The small molecule below binds the protein below.
Small molecule (SMILES): O=c1ccc2cccc(O)c2o1

Sequence of chain 2.A:
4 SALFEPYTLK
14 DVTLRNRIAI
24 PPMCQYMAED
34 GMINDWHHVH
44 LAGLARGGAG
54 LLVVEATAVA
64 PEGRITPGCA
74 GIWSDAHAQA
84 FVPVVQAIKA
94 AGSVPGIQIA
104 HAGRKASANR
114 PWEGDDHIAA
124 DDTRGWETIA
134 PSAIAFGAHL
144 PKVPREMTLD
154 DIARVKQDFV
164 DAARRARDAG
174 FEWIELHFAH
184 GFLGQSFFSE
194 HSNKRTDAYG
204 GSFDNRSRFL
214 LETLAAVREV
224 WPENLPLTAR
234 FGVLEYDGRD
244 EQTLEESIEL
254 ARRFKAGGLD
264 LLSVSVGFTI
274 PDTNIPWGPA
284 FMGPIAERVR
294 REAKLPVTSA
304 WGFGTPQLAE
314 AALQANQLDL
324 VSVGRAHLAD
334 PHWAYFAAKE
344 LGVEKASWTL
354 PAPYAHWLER

Binding-site contacts:
Ligand atom C4 contacts residue TRP360 of chain 2.A at 4.3 Å (hydrophobic).
Ligand atom C2 contacts residue FMN1 of chain 1.B at 3.4 Å.
Ligand atom O2 contacts residue HIS183 of chain 1.A at 3.6 Å.
Ligand atom O8 contacts residue FMN1 of chain 1.B at 3.0 Å.
Ligand atom C1A contacts residue HIS183 of chain 1.A at 3.7 Å.
Ligand atom C7 contacts residue PHE185 of chain 1.A at 3.7 Å (hydrophobic).
Ligand atom O8 contacts residue HIS180 of chain 1.A at 2.8 Å (h-bond).
Ligand atom C7 contacts residue CYS27 of chain 1.A at 4.3 Å (hydrophobic).
Ligand atom C6 contacts residue CYS27 of chain 1.A at 3.8 Å (hydrophobic).
Ligand atom C5 contacts residue TYR29 of chain 1.A at 3.4 Å (hydrophobic).
Ligand atom O8 contacts residue PHE185 of chain 1.A at 3.2 Å.
Ligand atom C2 contacts residue HIS183 of chain 1.A at 3.9 Å.
Ligand atom C4 contacts residue FMN1 of chain 1.B at 3.4 Å.
Ligand atom C4A contacts residue FMN1 of chain 1.B at 3.5 Å.
Ligand atom C8 contacts residue HIS180 of chain 1.A at 4.0 Å.
Ligand atom O1 contacts residue FMN1 of chain 1.B at 3.3 Å (h-bond).
Ligand atom C6 contacts residue ILE68 of chain 1.A at 3.5 Å (hydrophobic).
Ligand atom O1 contacts residue HIS183 of chain 1.A at 3.0 Å (h-bond).
Ligand atom C7 contacts residue ILE68 of chain 1.A at 3.6 Å (hydrophobic).
Ligand atom C1A contacts residue FMN1 of chain 1.B at 3.1 Å.
Ligand atom C6 contacts residue TYR29 of chain 1.A at 3.7 Å (hydrophobic).
Ligand atom O8 contacts residue HIS183 of chain 1.A at 2.7 Å (h-bond).
Ligand atom C7 contacts residue FMN1 of chain 1.B at 3.4 Å.
Ligand atom O2 contacts residue FMN1 of chain 1.B at 3.6 Å.
Ligand atom C8 contacts residue PHE185 of chain 1.A at 3.6 Å (hydrophobic).
Ligand atom C3 contacts residue FMN1 of chain 1.B at 3.6 Å.
Ligand atom O2 contacts residue PHE271 of chain 1.A at 3.4 Å.
Ligand atom C8 contacts residue HIS183 of chain 1.A at 3.6 Å.
Ligand atom C2 contacts residue PHE271 of chain 1.A at 4.2 Å (hydrophobic).
Ligand atom C8 contacts residue FMN1 of chain 1.B at 3.3 Å.
Ligand atom C6 contacts residue FMN1 of chain 1.B at 3.3 Å.
Ligand atom C7 contacts residue HIS180 of chain 1.A at 4.4 Å.
Ligand atom C5 contacts residue FMN1 of chain 1.B at 3.2 Å.

Sequence of chain 1.A:
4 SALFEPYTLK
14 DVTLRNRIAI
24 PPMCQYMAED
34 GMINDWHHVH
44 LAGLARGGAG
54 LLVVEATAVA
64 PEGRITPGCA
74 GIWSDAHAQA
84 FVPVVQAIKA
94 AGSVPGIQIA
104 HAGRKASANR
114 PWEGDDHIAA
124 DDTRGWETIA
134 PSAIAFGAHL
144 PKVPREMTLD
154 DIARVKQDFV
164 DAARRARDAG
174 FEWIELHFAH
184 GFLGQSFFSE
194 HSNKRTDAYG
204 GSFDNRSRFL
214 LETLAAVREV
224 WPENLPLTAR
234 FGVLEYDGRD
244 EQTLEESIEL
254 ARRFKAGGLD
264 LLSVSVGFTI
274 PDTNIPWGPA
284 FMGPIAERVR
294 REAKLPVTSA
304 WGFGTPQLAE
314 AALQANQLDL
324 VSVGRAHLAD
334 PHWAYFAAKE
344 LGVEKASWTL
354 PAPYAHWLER